The protein below binds the small molecule below.
Small molecule (SMILES): CC(=O)N[C@@H]1[C@@H](O)[C@H](O)[C@@H](CO)O[C@H]1O

Binding-site contacts:
Ligand atom O6 contacts residue GLN25 of chain 1.D at 3.5 Å (h-bond).
Ligand atom C7 contacts residue ASN10 of chain 1.D at 3.1 Å.
Ligand atom C5 contacts residue ASN10 of chain 1.D at 3.7 Å.
Ligand atom O7 contacts residue ASN10 of chain 1.D at 2.8 Å (h-bond).
Ligand atom O5 contacts residue ASN10 of chain 1.D at 2.4 Å (h-bond).
Ligand atom C4 contacts residue ASN10 of chain 1.D at 4.2 Å.
Ligand atom C6 contacts residue GLN25 of chain 1.D at 4.0 Å.
Ligand atom C8 contacts residue ASN10 of chain 1.D at 4.4 Å.
Ligand atom C1 contacts residue ASN10 of chain 1.D at 1.5 Å.
Ligand atom N2 contacts residue ASN10 of chain 1.D at 3.0 Å (h-bond).
Ligand atom C2 contacts residue ASN10 of chain 1.D at 2.5 Å.
Ligand atom C3 contacts residue ASN10 of chain 1.D at 3.8 Å.

Sequence of chain 1.D:
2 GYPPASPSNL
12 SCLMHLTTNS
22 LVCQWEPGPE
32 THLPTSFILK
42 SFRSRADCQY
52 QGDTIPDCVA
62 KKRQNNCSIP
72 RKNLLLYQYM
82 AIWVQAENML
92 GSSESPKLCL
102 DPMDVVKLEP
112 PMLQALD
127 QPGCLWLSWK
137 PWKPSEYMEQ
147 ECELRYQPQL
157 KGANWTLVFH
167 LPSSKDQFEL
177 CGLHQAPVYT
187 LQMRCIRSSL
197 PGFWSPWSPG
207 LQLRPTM